Binding-site contacts:
Ligand atom CS contacts residue THR40 of chain 1.WA at 3.6 Å.
Ligand atom OS contacts residue THR40 of chain 1.WA at 3.0 Å (h-bond).
Ligand atom CR contacts residue THR40 of chain 1.WA at 3.5 Å.

The protein below binds the small molecule below.
Small molecule (SMILES): NCCC[C@H](N)CC(=O)N[C@H]1CNC(=O)[C@H]([C@H]2C[C@H](O)N=C(N)N2)NC(=O)/C(=C/NC(N)=O)NC(=O)[C@H](CO)NC(=O)[C@H](CO)NC1=O

Sequence of chain 1.WA:
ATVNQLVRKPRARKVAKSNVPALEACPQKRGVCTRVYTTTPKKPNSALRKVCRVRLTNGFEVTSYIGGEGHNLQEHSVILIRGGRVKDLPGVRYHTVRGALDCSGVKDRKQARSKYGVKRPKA